The protein below binds the small molecule below.
Small molecule (SMILES): CC(=O)N[C@@H]1[C@@H](O)[C@H](O)[C@@H](CO)O[C@H]1O

Binding-site contacts:
Ligand atom C4 contacts residue ASN14 of chain 1.A at 4.3 Å.
Ligand atom C1 contacts residue ASN14 of chain 1.A at 1.4 Å.
Ligand atom C8 contacts residue PHE9 of chain 1.A at 3.8 Å (hydrophobic).
Ligand atom C8 contacts residue VAL38 of chain 1.A at 4.3 Å (hydrophobic).
Ligand atom C7 contacts residue ASN14 of chain 1.A at 3.5 Å.
Ligand atom O3 contacts residue VAL38 of chain 1.A at 4.0 Å.
Ligand atom C7 contacts residue GLY10 of chain 1.A at 4.1 Å.
Ligand atom O7 contacts residue GLY10 of chain 1.A at 3.5 Å.
Ligand atom C7 contacts residue VAL38 of chain 1.A at 4.4 Å (hydrophobic).
Ligand atom C3 contacts residue ASN14 of chain 1.A at 3.8 Å.
Ligand atom C2 contacts residue ASN14 of chain 1.A at 2.5 Å.
Ligand atom O5 contacts residue ASN14 of chain 1.A at 2.3 Å (h-bond).
Ligand atom C8 contacts residue PHE13 of chain 1.A at 4.1 Å (hydrophobic).
Ligand atom C8 contacts residue LEU39 of chain 1.A at 4.2 Å (hydrophobic).
Ligand atom C8 contacts residue GLY10 of chain 1.A at 3.9 Å.
Ligand atom C5 contacts residue ASN14 of chain 1.A at 3.6 Å.
Ligand atom N2 contacts residue ASN14 of chain 1.A at 2.9 Å (h-bond).
Ligand atom O7 contacts residue ASN14 of chain 1.A at 3.7 Å.
Ligand atom O6 contacts residue ASN14 of chain 1.A at 4.3 Å.

Sequence of chain 1.A:
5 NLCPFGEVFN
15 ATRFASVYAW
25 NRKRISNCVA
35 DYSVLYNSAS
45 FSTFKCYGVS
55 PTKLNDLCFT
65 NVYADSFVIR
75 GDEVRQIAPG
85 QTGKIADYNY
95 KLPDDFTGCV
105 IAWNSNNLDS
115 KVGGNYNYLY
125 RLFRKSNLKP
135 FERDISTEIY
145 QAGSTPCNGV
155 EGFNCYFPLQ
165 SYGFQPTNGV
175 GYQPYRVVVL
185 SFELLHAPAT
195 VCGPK